Binding-site contacts:
Ligand atom N06 contacts residue HIS248 of chain 2.B at 3.5 Å (h-bond).
Ligand atom C03 contacts residue PHE162 of chain 2.B at 3.3 Å (hydrophobic).
Ligand atom C16 contacts residue LEU129 of chain 2.B at 3.4 Å (hydrophobic).
Ligand atom C09 contacts residue TYR126 of chain 2.B at 3.6 Å (hydrophobic).
Ligand atom C24 contacts residue ILE125 of chain 2.B at 3.6 Å (hydrophobic).
Ligand atom C10 contacts residue CYS84 of chain 2.B at 2.9 Å (hydrophobic).
Ligand atom C11 contacts residue SER88 of chain 2.B at 3.3 Å.
Ligand atom C11 contacts residue CYS84 of chain 2.B at 3.1 Å (hydrophobic).
Ligand atom C03 contacts residue CYS84 of chain 2.B at 3.0 Å (hydrophobic).
Ligand atom C20 contacts residue CYS84 of chain 2.B at 3.3 Å (hydrophobic).
Ligand atom C20 contacts residue MET163 of chain 2.B at 3.4 Å (hydrophobic).
Ligand atom C04 contacts residue GLN85 of chain 2.B at 3.5 Å.
Ligand atom C05 contacts residue HIS248 of chain 2.B at 3.9 Å.
Ligand atom C16 contacts residue LEU139 of chain 2.B at 3.9 Å (hydrophobic).
Ligand atom O08 contacts residue LEU252 of chain 2.B at 3.4 Å.
Ligand atom C03 contacts residue GLN85 of chain 2.B at 3.8 Å.
Ligand atom N12 contacts residue SER88 of chain 2.B at 3.0 Å (h-bond).
Ligand atom C05 contacts residue SER88 of chain 2.B at 3.9 Å.
Ligand atom C13 contacts residue SER88 of chain 2.B at 3.7 Å.
Ligand atom C17 contacts residue LEU139 of chain 2.B at 3.6 Å (hydrophobic).
Ligand atom O07 contacts residue TYR126 of chain 2.B at 3.9 Å.
Ligand atom C15 contacts residue LEU129 of chain 2.B at 3.3 Å (hydrophobic).
Ligand atom O25 contacts residue CYS84 of chain 2.B at 3.8 Å.
Ligand atom C02 contacts residue PHE162 of chain 2.B at 3.5 Å (hydrophobic).
Ligand atom C04 contacts residue PHE162 of chain 2.B at 3.4 Å (hydrophobic).
Ligand atom C04 contacts residue PHE81 of chain 2.B at 3.6 Å (hydrophobic).
Ligand atom O25 contacts residue TYR126 of chain 2.B at 3.2 Å.
Ligand atom C17 contacts residue VAL138 of chain 2.B at 3.6 Å (hydrophobic).
Ligand atom C21 contacts residue CYS84 of chain 2.B at 3.3 Å (hydrophobic).
Ligand atom N12 contacts residue CYS84 of chain 2.B at 3.1 Å (h-bond).
Ligand atom C02 contacts residue CYS84 of chain 2.B at 2.0 Å (hydrophobic).
Ligand atom C24 contacts residue SER88 of chain 2.B at 3.6 Å.
Ligand atom O07 contacts residue LEU275 of chain 2.B at 3.6 Å.
Ligand atom C03 contacts residue PHE81 of chain 2.B at 3.8 Å (hydrophobic).
Ligand atom O08 contacts residue GLN85 of chain 2.B at 3.8 Å.
Ligand atom C09 contacts residue SER88 of chain 2.B at 3.0 Å.
Ligand atom N22 contacts residue LEU129 of chain 2.B at 3.5 Å.
Ligand atom C10 contacts residue SER88 of chain 2.B at 3.4 Å.
Ligand atom O07 contacts residue HIS248 of chain 2.B at 3.1 Å (h-bond).
Ligand atom O25 contacts residue LEU129 of chain 2.B at 3.4 Å.

Sequence of chain 2.B:
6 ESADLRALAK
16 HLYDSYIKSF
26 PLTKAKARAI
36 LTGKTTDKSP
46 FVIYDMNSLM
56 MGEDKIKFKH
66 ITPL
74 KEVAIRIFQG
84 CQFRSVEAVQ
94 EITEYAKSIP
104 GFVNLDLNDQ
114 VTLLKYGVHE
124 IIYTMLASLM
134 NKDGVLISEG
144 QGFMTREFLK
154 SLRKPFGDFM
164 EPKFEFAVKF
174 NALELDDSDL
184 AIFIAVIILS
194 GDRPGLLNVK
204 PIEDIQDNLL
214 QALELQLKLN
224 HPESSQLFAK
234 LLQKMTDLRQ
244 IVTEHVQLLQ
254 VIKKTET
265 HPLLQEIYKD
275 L

The protein below binds the small molecule below.
Small molecule (SMILES): COc1ccc2nccc(NC(=O)c3cc([N+](=O)[O-])ccc3Cl)c2c1